Sequence of chain 3.A:
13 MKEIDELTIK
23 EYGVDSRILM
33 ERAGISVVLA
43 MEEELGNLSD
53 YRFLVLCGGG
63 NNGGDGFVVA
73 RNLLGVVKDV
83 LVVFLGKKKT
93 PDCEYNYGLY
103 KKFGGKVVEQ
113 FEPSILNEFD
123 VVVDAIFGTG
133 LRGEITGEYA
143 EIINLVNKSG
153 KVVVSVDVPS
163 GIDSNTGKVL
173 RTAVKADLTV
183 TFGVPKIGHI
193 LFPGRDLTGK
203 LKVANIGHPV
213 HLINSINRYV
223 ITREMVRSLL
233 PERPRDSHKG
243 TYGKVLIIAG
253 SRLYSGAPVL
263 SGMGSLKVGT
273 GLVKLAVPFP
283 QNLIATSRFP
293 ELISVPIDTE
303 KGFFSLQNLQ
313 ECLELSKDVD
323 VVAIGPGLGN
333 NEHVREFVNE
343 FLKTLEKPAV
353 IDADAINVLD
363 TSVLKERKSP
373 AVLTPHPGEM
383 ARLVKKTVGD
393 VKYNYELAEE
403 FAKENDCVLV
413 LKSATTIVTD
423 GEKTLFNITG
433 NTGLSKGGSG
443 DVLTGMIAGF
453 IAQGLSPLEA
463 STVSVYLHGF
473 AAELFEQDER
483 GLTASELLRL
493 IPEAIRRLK

A small-molecule ligand and the protein it binds are described below.
Small molecule (SMILES): CC(C)C[C@H](NC(=O)[C@H](CC1=CN=C2C=CC=CC12)NC(=O)[C@H](C)N)C(=O)N[C@@H](Cc1ccccc1)C(=O)N[C@@H](CCC(=O)O)C(=O)N[C@@H](C)C=O

Binding-site contacts:
Ligand atom O contacts residue ALA206 of chain 3.A at 3.2 Å.
Ligand atom CD1 contacts residue SER38 of chain 3.A at 3.7 Å.
Ligand atom CD1 contacts residue VAL205 of chain 3.A at 3.9 Å (hydrophobic).
Ligand atom O contacts residue VAL205 of chain 3.A at 3.0 Å (h-bond).
Ligand atom CE3 contacts residue LEU41 of chain 7.A at 3.7 Å (hydrophobic).
Ligand atom CE2 contacts residue ASN74 of chain 7.A at 3.9 Å.
Ligand atom CE2 contacts residue GLU45 of chain 3.A at 3.7 Å.
Ligand atom NE1 contacts residue VAL40 of chain 7.A at 3.7 Å.
Ligand atom CH2 contacts residue ILE37 of chain 7.A at 3.8 Å (hydrophobic).
Ligand atom O contacts residue LYS204 of chain 3.A at 3.9 Å.
Ligand atom CH2 contacts residue ARG34 of chain 3.A at 3.7 Å.
Ligand atom CD2 contacts residue VAL40 of chain 7.A at 3.5 Å (hydrophobic).
Ligand atom CE2 contacts residue ASN207 of chain 3.A at 3.6 Å.
Ligand atom CD1 contacts residue ASN207 of chain 3.A at 3.6 Å.
Ligand atom CD1 contacts residue VAL40 of chain 7.A at 3.7 Å (hydrophobic).
Ligand atom CE1 contacts residue ALA42 of chain 3.A at 3.8 Å (hydrophobic).
Ligand atom N contacts residue GLU44 of chain 7.A at 3.8 Å.
Ligand atom CZ2 contacts residue ARG34 of chain 3.A at 3.8 Å.
Ligand atom CA contacts residue VAL205 of chain 3.A at 3.2 Å (hydrophobic).
Ligand atom O contacts residue ASN207 of chain 3.A at 2.8 Å (h-bond).
Ligand atom NE1 contacts residue ASN207 of chain 3.A at 3.7 Å.
Ligand atom NE1 contacts residue ASN74 of chain 7.A at 2.8 Å (h-bond).
Ligand atom CZ2 contacts residue ASN207 of chain 3.A at 3.7 Å.
Ligand atom CB contacts residue GLU44 of chain 7.A at 3.1 Å.
Ligand atom CD1 contacts residue ASN74 of chain 7.A at 3.6 Å.
Ligand atom CG contacts residue VAL40 of chain 7.A at 3.6 Å (hydrophobic).
Ligand atom CA contacts residue GLU44 of chain 7.A at 3.6 Å.
Ligand atom C contacts residue VAL205 of chain 3.A at 3.5 Å (hydrophobic).
Ligand atom N contacts residue VAL205 of chain 3.A at 2.9 Å (h-bond).
Ligand atom N contacts residue GLU44 of chain 7.A at 3.0 Å (salt-bridge).
Ligand atom CZ contacts residue ALA42 of chain 3.A at 3.5 Å (hydrophobic).
Ligand atom CZ contacts residue SER38 of chain 3.A at 3.5 Å.
Ligand atom CE1 contacts residue ALA206 of chain 3.A at 3.9 Å (hydrophobic).
Ligand atom O contacts residue ASN207 of chain 3.A at 3.3 Å (h-bond).
Ligand atom CB contacts residue ASN49 of chain 7.A at 3.5 Å.
Ligand atom CE2 contacts residue VAL40 of chain 7.A at 3.6 Å (hydrophobic).
Ligand atom CZ2 contacts residue ASN74 of chain 7.A at 3.6 Å.
Ligand atom CD2 contacts residue LEU41 of chain 3.A at 3.6 Å (hydrophobic).
Ligand atom O contacts residue VAL205 of chain 3.A at 3.4 Å (h-bond).
Ligand atom CD2 contacts residue GLU45 of chain 3.A at 3.8 Å.

Sequence of chain 7.A:
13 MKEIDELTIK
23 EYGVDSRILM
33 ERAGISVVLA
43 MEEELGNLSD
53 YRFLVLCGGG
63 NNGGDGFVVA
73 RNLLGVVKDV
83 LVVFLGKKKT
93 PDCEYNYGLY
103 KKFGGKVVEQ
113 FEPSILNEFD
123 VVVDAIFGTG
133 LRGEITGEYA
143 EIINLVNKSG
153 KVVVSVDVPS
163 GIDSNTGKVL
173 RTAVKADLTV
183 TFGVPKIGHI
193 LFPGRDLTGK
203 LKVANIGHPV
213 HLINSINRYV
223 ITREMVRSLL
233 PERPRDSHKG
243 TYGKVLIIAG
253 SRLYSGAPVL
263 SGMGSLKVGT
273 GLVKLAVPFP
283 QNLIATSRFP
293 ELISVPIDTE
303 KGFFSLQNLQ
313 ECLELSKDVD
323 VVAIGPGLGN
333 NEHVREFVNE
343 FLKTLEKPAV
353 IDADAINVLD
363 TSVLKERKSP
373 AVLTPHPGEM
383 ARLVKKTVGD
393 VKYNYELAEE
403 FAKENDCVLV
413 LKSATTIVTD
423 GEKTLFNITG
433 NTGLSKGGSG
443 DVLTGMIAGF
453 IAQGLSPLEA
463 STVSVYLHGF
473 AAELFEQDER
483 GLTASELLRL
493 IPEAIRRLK